The protein below binds the small molecule below.
Small molecule (SMILES): COc1ccccc1/C=N\OCCC(=O)O

Binding-site contacts:
Ligand atom CAP contacts residue LEU110 of chain 1.B at 4.0 Å (hydrophobic).
Ligand atom CAA contacts residue THR119 of chain 1.B at 3.8 Å.
Ligand atom OAM contacts residue LEU17 of chain 1.B at 3.5 Å.
Ligand atom CAD contacts residue ALA108 of chain 1.B at 4.0 Å (hydrophobic).
Ligand atom OAB contacts residue LYS15 of chain 1.B at 2.9 Å (salt-bridge).
Ligand atom CAA contacts residue LEU110 of chain 1.B at 4.1 Å (hydrophobic).
Ligand atom CAA contacts residue ALA109 of chain 1.B at 4.2 Å (hydrophobic).
Ligand atom NAK contacts residue LEU17 of chain 1.B at 4.0 Å.
Ligand atom CAA contacts residue ALA108 of chain 1.B at 3.6 Å (hydrophobic).
Ligand atom CAN contacts residue LYS15 of chain 1.B at 4.0 Å.
Ligand atom CAA contacts residue THR118 of chain 1.B at 4.4 Å.
Ligand atom OAL contacts residue LEU110 of chain 1.B at 3.8 Å.
Ligand atom CAH contacts residue SER117 of chain 1.B at 3.9 Å.
Ligand atom CAI contacts residue LEU17 of chain 1.B at 3.5 Å (hydrophobic).
Ligand atom CAP contacts residue SER117 of chain 1.B at 4.0 Å.
Ligand atom CAF contacts residue LEU110 of chain 1.B at 4.2 Å (hydrophobic).
Ligand atom CAH contacts residue LEU110 of chain 1.B at 3.8 Å (hydrophobic).
Ligand atom NAK contacts residue ALA108 of chain 1.B at 3.8 Å.
Ligand atom OAL contacts residue SER117 of chain 1.B at 3.3 Å (h-bond).
Ligand atom CAA contacts residue SER117 of chain 1.B at 4.0 Å.

Sequence of chain 1.B:
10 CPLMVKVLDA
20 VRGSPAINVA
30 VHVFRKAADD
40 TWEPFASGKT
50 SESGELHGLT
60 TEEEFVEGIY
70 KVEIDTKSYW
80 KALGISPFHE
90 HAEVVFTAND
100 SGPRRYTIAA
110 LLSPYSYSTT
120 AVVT